Binding-site contacts:
Ligand atom C7 contacts residue PHE228 of chain 1.B at 4.0 Å (hydrophobic).
Ligand atom C7 contacts residue LYS227 of chain 1.B at 4.4 Å.
Ligand atom C7 contacts residue ASN229 of chain 1.B at 3.0 Å.
Ligand atom C3 contacts residue ASN229 of chain 1.B at 3.8 Å.
Ligand atom C2 contacts residue THR231 of chain 1.B at 3.9 Å.
Ligand atom C3 contacts residue THR231 of chain 1.B at 4.4 Å.
Ligand atom C4 contacts residue ASN229 of chain 1.B at 4.2 Å.
Ligand atom O7 contacts residue GLY230 of chain 1.B at 4.3 Å.
Ligand atom C5 contacts residue THR231 of chain 1.B at 3.5 Å.
Ligand atom O5 contacts residue THR231 of chain 1.B at 2.9 Å (h-bond).
Ligand atom C5 contacts residue ASN229 of chain 1.B at 3.6 Å.
Ligand atom O5 contacts residue ASN229 of chain 1.B at 2.4 Å (h-bond).
Ligand atom C6 contacts residue THR231 of chain 1.B at 3.5 Å.
Ligand atom O7 contacts residue LYS227 of chain 1.B at 4.4 Å.
Ligand atom C8 contacts residue ASN229 of chain 1.B at 3.7 Å.
Ligand atom O7 contacts residue PHE228 of chain 1.B at 3.3 Å.
Ligand atom C8 contacts residue LYS227 of chain 1.B at 3.8 Å.
Ligand atom O3 contacts residue THR231 of chain 1.B at 4.2 Å.
Ligand atom C8 contacts residue PHE228 of chain 1.B at 3.8 Å (hydrophobic).
Ligand atom N2 contacts residue ASN229 of chain 1.B at 2.9 Å (h-bond).
Ligand atom C1 contacts residue THR231 of chain 1.B at 3.8 Å.
Ligand atom C4 contacts residue THR231 of chain 1.B at 3.7 Å.
Ligand atom O7 contacts residue ASN229 of chain 1.B at 2.8 Å (h-bond).
Ligand atom C2 contacts residue ASN229 of chain 1.B at 2.5 Å.
Ligand atom C1 contacts residue ASN229 of chain 1.B at 1.5 Å.
Ligand atom O6 contacts residue THR231 of chain 1.B at 4.4 Å.

A protein and the small-molecule ligand that binds it are described below.
Small molecule (SMILES): CC(=O)N[C@@H]1[C@@H](O)[C@H](O)[C@@H](CO)O[C@H]1O

Sequence of chain 1.B:
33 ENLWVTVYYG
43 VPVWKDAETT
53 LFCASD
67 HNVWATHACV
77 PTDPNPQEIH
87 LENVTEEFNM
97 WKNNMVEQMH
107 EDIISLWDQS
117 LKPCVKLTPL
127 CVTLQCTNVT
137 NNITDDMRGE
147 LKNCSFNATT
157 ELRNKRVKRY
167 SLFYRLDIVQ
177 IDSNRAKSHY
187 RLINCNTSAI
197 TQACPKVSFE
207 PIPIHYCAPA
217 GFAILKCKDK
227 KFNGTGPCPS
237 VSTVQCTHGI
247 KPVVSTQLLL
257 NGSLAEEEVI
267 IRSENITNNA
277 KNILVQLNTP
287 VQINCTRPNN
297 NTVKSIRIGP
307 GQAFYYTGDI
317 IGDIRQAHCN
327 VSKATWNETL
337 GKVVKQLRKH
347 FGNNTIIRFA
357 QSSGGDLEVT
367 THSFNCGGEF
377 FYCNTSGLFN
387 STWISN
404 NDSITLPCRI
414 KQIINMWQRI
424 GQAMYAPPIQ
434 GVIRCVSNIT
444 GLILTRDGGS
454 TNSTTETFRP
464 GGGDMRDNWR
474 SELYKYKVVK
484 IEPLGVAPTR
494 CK